This protein binds this small molecule.
Small molecule (SMILES): CN1CCC(c2cnn(-c3nccc4c(=O)[nH]cnc34)c2)CC1

Sequence of chain 1.A:
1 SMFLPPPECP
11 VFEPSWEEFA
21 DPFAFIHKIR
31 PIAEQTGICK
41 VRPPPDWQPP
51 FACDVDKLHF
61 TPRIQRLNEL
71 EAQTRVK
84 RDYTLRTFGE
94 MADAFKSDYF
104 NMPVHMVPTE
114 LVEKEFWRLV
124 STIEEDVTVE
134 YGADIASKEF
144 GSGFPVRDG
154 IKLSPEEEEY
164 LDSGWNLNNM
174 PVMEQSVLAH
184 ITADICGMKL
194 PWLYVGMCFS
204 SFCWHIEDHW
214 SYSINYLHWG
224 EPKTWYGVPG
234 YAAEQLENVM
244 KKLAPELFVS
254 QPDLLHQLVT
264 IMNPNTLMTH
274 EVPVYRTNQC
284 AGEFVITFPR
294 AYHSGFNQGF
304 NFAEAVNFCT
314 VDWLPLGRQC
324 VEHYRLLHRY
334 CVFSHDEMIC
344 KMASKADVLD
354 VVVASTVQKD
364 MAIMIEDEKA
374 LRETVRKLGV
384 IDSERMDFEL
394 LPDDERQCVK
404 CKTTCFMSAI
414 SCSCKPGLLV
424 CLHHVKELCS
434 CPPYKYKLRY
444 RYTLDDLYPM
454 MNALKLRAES

Binding-site contacts:
Ligand atom C8 contacts residue DMS1 of chain 1.K at 3.9 Å.
Ligand atom C7 contacts residue HIS208 of chain 1.A at 3.3 Å.
Ligand atom N1 contacts residue TYR197 of chain 1.A at 3.4 Å.
Ligand atom N contacts residue MN1 of chain 1.E at 2.2 Å.
Ligand atom N4 contacts residue MN1 of chain 1.E at 1.9 Å.
Ligand atom O contacts residue PHE205 of chain 1.A at 3.7 Å.
Ligand atom C5 contacts residue PHE205 of chain 1.A at 3.6 Å (hydrophobic).
Ligand atom C1 contacts residue MN1 of chain 1.E at 3.2 Å.
Ligand atom N contacts residue HIS208 of chain 1.A at 3.2 Å (h-bond).
Ligand atom C12 contacts residue VAL76 of chain 1.A at 3.8 Å (hydrophobic).
Ligand atom N4 contacts residue HIS208 of chain 1.A at 2.7 Å (h-bond).
Ligand atom C2 contacts residue HIS208 of chain 1.A at 3.5 Å.
Ligand atom N2 contacts residue PHE205 of chain 1.A at 3.9 Å.
Ligand atom N contacts residue PHE205 of chain 1.A at 4.0 Å.
Ligand atom N3 contacts residue HIS208 of chain 1.A at 3.1 Å (h-bond).
Ligand atom C7 contacts residue DMS1 of chain 1.K at 3.7 Å.
Ligand atom N4 contacts residue GLU210 of chain 1.A at 3.2 Å (salt-bridge).
Ligand atom C1 contacts residue TRP228 of chain 1.A at 3.4 Å (hydrophobic).
Ligand atom C9 contacts residue TYR197 of chain 1.A at 3.5 Å (hydrophobic).
Ligand atom C7 contacts residue MN1 of chain 1.E at 3.0 Å.
Ligand atom C11 contacts residue TYR197 of chain 1.A at 3.7 Å (hydrophobic).
Ligand atom C6 contacts residue PHE205 of chain 1.A at 3.9 Å (hydrophobic).
Ligand atom N3 contacts residue MN1 of chain 1.E at 2.8 Å.
Ligand atom C3 contacts residue PHE205 of chain 1.A at 3.9 Å (hydrophobic).
Ligand atom C11 contacts residue DMS1 of chain 1.K at 3.4 Å.
Ligand atom C6 contacts residue TYR197 of chain 1.A at 3.1 Å (hydrophobic).
Ligand atom C4 contacts residue PHE205 of chain 1.A at 3.7 Å (hydrophobic).
Ligand atom O contacts residue ASN218 of chain 1.A at 3.8 Å.
Ligand atom C1 contacts residue HIS296 of chain 1.A at 3.6 Å.
Ligand atom C12 contacts residue TRP195 of chain 1.A at 3.4 Å (hydrophobic).
Ligand atom O contacts residue LYS226 of chain 1.A at 2.9 Å (salt-bridge).
Ligand atom C1 contacts residue PHE205 of chain 1.A at 3.6 Å (hydrophobic).
Ligand atom N contacts residue HIS296 of chain 1.A at 3.4 Å (h-bond).
Ligand atom C contacts residue TRP228 of chain 1.A at 3.4 Å (hydrophobic).
Ligand atom C contacts residue PHE205 of chain 1.A at 3.5 Å (hydrophobic).
Ligand atom C9 contacts residue MN1 of chain 1.E at 3.9 Å.
Ligand atom N2 contacts residue TYR197 of chain 1.A at 3.4 Å.
Ligand atom C2 contacts residue MN1 of chain 1.E at 2.9 Å.
Ligand atom C9 contacts residue HIS208 of chain 1.A at 3.9 Å.
Ligand atom C7 contacts residue GLU210 of chain 1.A at 3.0 Å.